The protein below binds the small molecule below.
Small molecule (SMILES): CC(=O)N[C@@H]1[C@@H](O)[C@H](O)[C@@H](CO)O[C@H]1O

Sequence of chain 1.A:
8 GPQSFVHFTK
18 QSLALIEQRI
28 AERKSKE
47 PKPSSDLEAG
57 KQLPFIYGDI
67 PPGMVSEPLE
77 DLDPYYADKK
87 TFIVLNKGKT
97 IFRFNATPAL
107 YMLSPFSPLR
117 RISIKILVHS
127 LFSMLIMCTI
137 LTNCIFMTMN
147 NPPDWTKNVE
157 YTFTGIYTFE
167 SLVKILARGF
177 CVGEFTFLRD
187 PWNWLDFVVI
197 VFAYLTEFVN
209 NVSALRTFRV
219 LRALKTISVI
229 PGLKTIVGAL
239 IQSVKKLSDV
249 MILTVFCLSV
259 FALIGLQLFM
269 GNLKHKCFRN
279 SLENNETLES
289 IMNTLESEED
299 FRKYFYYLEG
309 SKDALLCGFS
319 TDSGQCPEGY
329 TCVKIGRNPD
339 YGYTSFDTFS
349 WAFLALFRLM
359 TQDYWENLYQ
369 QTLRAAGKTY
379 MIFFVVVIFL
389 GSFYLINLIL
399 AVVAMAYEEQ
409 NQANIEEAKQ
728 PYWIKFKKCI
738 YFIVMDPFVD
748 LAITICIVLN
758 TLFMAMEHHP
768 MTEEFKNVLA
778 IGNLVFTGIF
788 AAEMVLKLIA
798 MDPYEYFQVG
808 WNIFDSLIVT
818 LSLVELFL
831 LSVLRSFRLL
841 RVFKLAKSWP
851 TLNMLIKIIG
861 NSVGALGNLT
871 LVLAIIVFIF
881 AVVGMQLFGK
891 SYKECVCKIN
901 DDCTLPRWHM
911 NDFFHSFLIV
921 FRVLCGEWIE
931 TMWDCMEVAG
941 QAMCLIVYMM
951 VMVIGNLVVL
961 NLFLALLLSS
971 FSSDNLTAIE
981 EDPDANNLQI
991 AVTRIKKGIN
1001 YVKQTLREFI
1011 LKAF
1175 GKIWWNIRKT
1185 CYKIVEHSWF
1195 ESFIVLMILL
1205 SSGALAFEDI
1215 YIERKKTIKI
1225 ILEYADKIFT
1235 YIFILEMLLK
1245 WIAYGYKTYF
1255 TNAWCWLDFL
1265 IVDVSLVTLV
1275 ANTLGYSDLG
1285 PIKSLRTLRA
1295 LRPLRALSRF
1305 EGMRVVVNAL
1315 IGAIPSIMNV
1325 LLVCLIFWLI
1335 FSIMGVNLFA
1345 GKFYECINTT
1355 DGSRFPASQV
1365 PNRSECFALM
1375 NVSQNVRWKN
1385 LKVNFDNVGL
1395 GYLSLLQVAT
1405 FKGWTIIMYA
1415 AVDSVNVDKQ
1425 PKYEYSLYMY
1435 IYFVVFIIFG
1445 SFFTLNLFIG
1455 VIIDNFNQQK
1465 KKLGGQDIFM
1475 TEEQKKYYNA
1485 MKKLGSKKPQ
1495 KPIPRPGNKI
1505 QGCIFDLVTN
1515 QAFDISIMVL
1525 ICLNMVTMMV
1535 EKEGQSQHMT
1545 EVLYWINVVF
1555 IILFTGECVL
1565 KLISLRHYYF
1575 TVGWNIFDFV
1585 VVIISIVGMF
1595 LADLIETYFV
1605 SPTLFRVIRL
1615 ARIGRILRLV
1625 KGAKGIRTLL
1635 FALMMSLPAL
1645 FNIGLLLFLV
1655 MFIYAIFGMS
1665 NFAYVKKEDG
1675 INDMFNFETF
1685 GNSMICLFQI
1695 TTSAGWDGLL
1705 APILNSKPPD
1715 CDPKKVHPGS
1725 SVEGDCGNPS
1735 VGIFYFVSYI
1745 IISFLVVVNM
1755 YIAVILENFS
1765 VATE

Binding-site contacts:
Ligand atom O7 contacts residue ASN1375 of chain 1.A at 3.2 Å (h-bond).
Ligand atom N2 contacts residue ASN1375 of chain 1.A at 3.0 Å (h-bond).
Ligand atom O6 contacts residue ASN1375 of chain 1.A at 4.1 Å.
Ligand atom C1 contacts residue ASN1375 of chain 1.A at 1.4 Å.
Ligand atom C4 contacts residue ASN1375 of chain 1.A at 4.0 Å.
Ligand atom O5 contacts residue ASN1375 of chain 1.A at 2.3 Å (h-bond).
Ligand atom C7 contacts residue ASN1375 of chain 1.A at 3.3 Å.
Ligand atom C2 contacts residue ASN1375 of chain 1.A at 2.5 Å.
Ligand atom C5 contacts residue ASN1375 of chain 1.A at 3.6 Å.
Ligand atom C3 contacts residue ASN1375 of chain 1.A at 3.8 Å.
Ligand atom C8 contacts residue ASN1375 of chain 1.A at 4.5 Å.